Sequence of chain 1.B:
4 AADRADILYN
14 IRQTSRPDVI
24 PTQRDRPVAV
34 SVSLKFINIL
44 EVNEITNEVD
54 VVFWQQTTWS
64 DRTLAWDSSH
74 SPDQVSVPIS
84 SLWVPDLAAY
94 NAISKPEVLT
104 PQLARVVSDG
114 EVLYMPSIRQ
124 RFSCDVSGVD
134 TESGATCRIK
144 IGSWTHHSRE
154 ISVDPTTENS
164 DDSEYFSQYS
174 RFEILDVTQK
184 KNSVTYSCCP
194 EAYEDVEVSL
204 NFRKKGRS

Binding-site contacts:
Ligand atom C5 contacts residue TYR196 of chain 1.A at 3.4 Å (hydrophobic).
Ligand atom C10 contacts residue TRP147 of chain 1.A at 3.8 Å (hydrophobic).
Ligand atom N3 contacts residue MET118 of chain 1.B at 3.7 Å.
Ligand atom O2 contacts residue CYS191 of chain 1.A at 3.1 Å (h-bond).
Ligand atom N2 contacts residue TRP147 of chain 1.A at 4.0 Å.
Ligand atom C9 contacts residue TRP57 of chain 1.B at 3.6 Å (hydrophobic).
Ligand atom C9 contacts residue TRP147 of chain 1.A at 3.6 Å (hydrophobic).
Ligand atom C1 contacts residue THR148 of chain 1.A at 3.9 Å.
Ligand atom C2 contacts residue TRP147 of chain 1.A at 3.0 Å (hydrophobic).
Ligand atom N3 contacts residue TRP57 of chain 1.B at 3.5 Å.
Ligand atom O1 contacts residue MET118 of chain 1.B at 3.4 Å (h-bond).
Ligand atom O2 contacts residue GLN59 of chain 1.B at 3.6 Å.
Ligand atom N1 contacts residue TRP147 of chain 1.A at 3.8 Å.
Ligand atom C8 contacts residue TYR189 of chain 1.A at 3.5 Å (hydrophobic).
Ligand atom CL contacts residue ALA107 of chain 1.B at 3.9 Å.
Ligand atom C3 contacts residue TRP147 of chain 1.A at 3.2 Å (hydrophobic).
Ligand atom O1 contacts residue TYR189 of chain 1.A at 3.6 Å.
Ligand atom C4 contacts residue TRP147 of chain 1.A at 3.1 Å (hydrophobic).
Ligand atom N3 contacts residue TYR189 of chain 1.A at 3.6 Å.
Ligand atom C8 contacts residue MET118 of chain 1.B at 3.5 Å (hydrophobic).
Ligand atom O2 contacts residue TYR189 of chain 1.A at 3.5 Å.
Ligand atom CL contacts residue LEU106 of chain 1.B at 3.8 Å.
Ligand atom N4 contacts residue MET118 of chain 1.B at 3.4 Å (h-bond).
Ligand atom C6 contacts residue LEU116 of chain 1.B at 3.5 Å (hydrophobic).
Ligand atom C7 contacts residue MET118 of chain 1.B at 3.6 Å (hydrophobic).
Ligand atom CL contacts residue LEU116 of chain 1.B at 3.0 Å.
Ligand atom CL contacts residue TYR117 of chain 1.B at 3.7 Å.
Ligand atom N1 contacts residue THR148 of chain 1.A at 3.5 Å.
Ligand atom CL contacts residue MET118 of chain 1.B at 3.7 Å.
Ligand atom N1 contacts residue MET118 of chain 1.B at 4.0 Å.
Ligand atom C3 contacts residue TYR196 of chain 1.A at 3.9 Å (hydrophobic).
Ligand atom C5 contacts residue CYS191 of chain 1.A at 3.7 Å (hydrophobic).
Ligand atom C4 contacts residue TYR196 of chain 1.A at 3.6 Å (hydrophobic).
Ligand atom N4 contacts residue TYR189 of chain 1.A at 3.3 Å.
Ligand atom CL contacts residue ARG108 of chain 1.B at 3.5 Å.
Ligand atom C7 contacts residue TYR189 of chain 1.A at 3.7 Å (hydrophobic).
Ligand atom C10 contacts residue TYR93 of chain 1.A at 3.7 Å (hydrophobic).
Ligand atom C9 contacts residue TYR93 of chain 1.A at 3.8 Å (hydrophobic).
Ligand atom O2 contacts residue SER190 of chain 1.A at 3.5 Å (h-bond).
Ligand atom C8 contacts residue CYS191 of chain 1.A at 3.6 Å (hydrophobic).

A protein and the small-molecule ligand that binds it are described below.
Small molecule (SMILES): O=[N+]([O-])/C=C1\NCCN1Cc1ccc(Cl)nc1

Sequence of chain 1.A:
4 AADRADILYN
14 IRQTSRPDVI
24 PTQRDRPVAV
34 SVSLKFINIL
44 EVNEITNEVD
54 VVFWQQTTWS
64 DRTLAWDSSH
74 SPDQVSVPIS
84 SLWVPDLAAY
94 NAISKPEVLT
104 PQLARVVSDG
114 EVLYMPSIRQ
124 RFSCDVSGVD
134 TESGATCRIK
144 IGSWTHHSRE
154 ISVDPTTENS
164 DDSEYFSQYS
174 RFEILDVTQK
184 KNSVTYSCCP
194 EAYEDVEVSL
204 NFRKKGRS